Sequence of chain 1.A:
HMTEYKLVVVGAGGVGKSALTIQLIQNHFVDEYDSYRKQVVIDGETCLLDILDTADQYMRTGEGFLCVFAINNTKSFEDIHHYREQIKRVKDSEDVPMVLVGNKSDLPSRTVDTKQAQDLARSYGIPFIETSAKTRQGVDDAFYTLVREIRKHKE

A protein and the small-molecule ligand that binds it are described below.
Small molecule (SMILES): Nc1nc2c(ncn2[C@@H]2O[C@H](CO[P](=O)(O)O[P](=O)(O)OP(O)(O)=S)[C@@H](O)[C@H]2O)c(=O)[nH]1

Binding-site contacts:
Ligand atom O2A contacts residue GLY16 of chain 1.A at 3.4 Å.
Ligand atom O3B contacts residue GLY14 of chain 1.A at 3.1 Å (h-bond).
Ligand atom O2B contacts residue GLY14 of chain 1.A at 3.5 Å (h-bond).
Ligand atom O2A contacts residue SER18 of chain 1.A at 3.3 Å (h-bond).
Ligand atom N7 contacts residue ASN117 of chain 1.A at 3.2 Å (h-bond).
Ligand atom N2 contacts residue ASP120 of chain 1.A at 2.8 Å (salt-bridge).
Ligand atom O6 contacts residue ALA147 of chain 1.A at 2.8 Å (h-bond).
Ligand atom PB contacts residue LYS17 of chain 1.A at 3.6 Å.
Ligand atom S1G contacts residue ALA60 of chain 1.A at 3.1 Å.
Ligand atom C8 contacts residue ALA19 of chain 1.A at 3.5 Å (hydrophobic).
Ligand atom PB contacts residue MG1 of chain 1.D at 3.6 Å.
Ligand atom C2 contacts residue ASP120 of chain 1.A at 3.6 Å.
Ligand atom O2B contacts residue GLY16 of chain 1.A at 3.0 Å (h-bond).
Ligand atom O2A contacts residue ALA19 of chain 1.A at 2.9 Å (h-bond).
Ligand atom N1 contacts residue ASP120 of chain 1.A at 2.9 Å (salt-bridge).
Ligand atom O2' contacts residue ASP31 of chain 1.A at 3.0 Å (salt-bridge).
Ligand atom O6 contacts residue LYS148 of chain 1.A at 3.5 Å (salt-bridge).
Ligand atom N2 contacts residue LEU121 of chain 1.A at 3.6 Å.
Ligand atom O6 contacts residue ASN117 of chain 1.A at 3.3 Å (h-bond).
Ligand atom O2' contacts residue VAL30 of chain 1.A at 3.3 Å (h-bond).
Ligand atom PG contacts residue MG1 of chain 1.D at 3.4 Å.
Ligand atom C6 contacts residue ASP120 of chain 1.A at 3.6 Å.
Ligand atom S1G contacts residue LYS17 of chain 1.A at 2.8 Å (salt-bridge).
Ligand atom C3' contacts residue ASP31 of chain 1.A at 3.4 Å.
Ligand atom O3G contacts residue MG1 of chain 1.D at 2.1 Å.
Ligand atom O1B contacts residue MG1 of chain 1.D at 2.5 Å.
Ligand atom O3' contacts residue ASP31 of chain 1.A at 3.0 Å (salt-bridge).
Ligand atom O4' contacts residue LYS118 of chain 1.A at 3.2 Å (salt-bridge).
Ligand atom O6 contacts residue LYS118 of chain 1.A at 3.4 Å.
Ligand atom N7 contacts residue ALA147 of chain 1.A at 3.6 Å.
Ligand atom O1B contacts residue LYS17 of chain 1.A at 3.5 Å (salt-bridge).
Ligand atom O3A contacts residue GLY16 of chain 1.A at 3.4 Å (h-bond).
Ligand atom O2' contacts residue PHE29 of chain 1.A at 3.4 Å.
Ligand atom S1G contacts residue GLY13 of chain 1.A at 3.5 Å.
Ligand atom O6 contacts residue ASP120 of chain 1.A at 3.5 Å (salt-bridge).
Ligand atom O6 contacts residue SER146 of chain 1.A at 3.5 Å.
Ligand atom O1B contacts residue SER18 of chain 1.A at 3.0 Å (h-bond).
Ligand atom O2B contacts residue VAL15 of chain 1.A at 3.2 Å (h-bond).
Ligand atom C5' contacts residue GLY14 of chain 1.A at 3.4 Å.
Ligand atom O2B contacts residue LYS17 of chain 1.A at 2.7 Å (salt-bridge).